This small molecule binds to this protein.
Small molecule (SMILES): CCN(Cc1ccccc1)C(=O)Nc1cc(-c2ccc(Oc3ccccc3)cc2)sc1C(=O)O

Binding-site contacts:
Ligand atom C28 contacts residue SER1322 of chain 1.C at 3.2 Å.
Ligand atom C17 contacts residue ILE1330 of chain 1.C at 3.5 Å (hydrophobic).
Ligand atom C11 contacts residue ILE331 of chain 1.D at 3.7 Å (hydrophobic).
Ligand atom C08 contacts residue SER1324 of chain 1.D at 3.6 Å.
Ligand atom C28 contacts residue LYS345 of chain 1.D at 3.6 Å.
Ligand atom C17 contacts residue LEU1332 of chain 1.D at 3.5 Å (hydrophobic).
Ligand atom C24 contacts residue VAL1275 of chain 1.C at 4.0 Å (hydrophobic).
Ligand atom C13 contacts residue ILE1320 of chain 1.D at 3.7 Å (hydrophobic).
Ligand atom C14 contacts residue PHE1323 of chain 1.C at 3.7 Å (hydrophobic).
Ligand atom C25 contacts residue ILE1352 of chain 1.D at 3.5 Å (hydrophobic).
Ligand atom C11 contacts residue LEU1326 of chain 1.C at 3.3 Å (hydrophobic).
Ligand atom S01 contacts residue ILE331 of chain 1.D at 3.3 Å (h-bond).
Ligand atom C23 contacts residue VAL1275 of chain 1.C at 3.8 Å (hydrophobic).
Ligand atom O03 contacts residue ALA1323 of chain 1.D at 3.2 Å.
Ligand atom C21 contacts residue GLY344 of chain 1.D at 3.7 Å.
Ligand atom C10 contacts residue LEU1326 of chain 1.C at 3.9 Å (hydrophobic).
Ligand atom C16 contacts residue ILE1337 of chain 1.C at 3.8 Å (hydrophobic).
Ligand atom C07 contacts residue ILE1352 of chain 1.D at 3.9 Å (hydrophobic).
Ligand atom C07 contacts residue ALA1323 of chain 1.D at 3.5 Å (hydrophobic).
Ligand atom C06 contacts residue LEU1326 of chain 1.C at 3.9 Å (hydrophobic).
Ligand atom C26 contacts residue ILE1352 of chain 1.D at 3.4 Å (hydrophobic).
Ligand atom C23 contacts residue GLY1271 of chain 1.C at 4.0 Å.
Ligand atom C04 contacts residue LEU1326 of chain 1.C at 3.9 Å (hydrophobic).
Ligand atom C16 contacts residue ILE1330 of chain 1.C at 3.0 Å (hydrophobic).
Ligand atom C15 contacts residue ILE1337 of chain 1.C at 3.4 Å (hydrophobic).
Ligand atom C24 contacts residue VAL1351 of chain 1.D at 3.5 Å (hydrophobic).
Ligand atom C28 contacts residue ILE1352 of chain 1.D at 3.4 Å (hydrophobic).
Ligand atom C08 contacts residue ILE1320 of chain 1.D at 3.5 Å (hydrophobic).
Ligand atom C22 contacts residue GLY344 of chain 1.D at 3.3 Å.
Ligand atom C10 contacts residue ILE331 of chain 1.D at 3.7 Å (hydrophobic).
Ligand atom C09 contacts residue ALA1323 of chain 1.D at 3.5 Å (hydrophobic).
Ligand atom O01 contacts residue LYS334 of chain 1.D at 3.9 Å.
Ligand atom C25 contacts residue VAL1351 of chain 1.D at 3.8 Å (hydrophobic).
Ligand atom O01 contacts residue GLY333 of chain 1.D at 3.8 Å.
Ligand atom C19 contacts residue LYS345 of chain 1.D at 3.3 Å.
Ligand atom C08 contacts residue ALA1323 of chain 1.D at 3.4 Å (hydrophobic).
Ligand atom C19 contacts residue SER1322 of chain 1.C at 3.5 Å.
Ligand atom C07 contacts residue SER1324 of chain 1.D at 3.7 Å.
Ligand atom O03 contacts residue LEU1332 of chain 1.D at 3.5 Å.
Ligand atom C20 contacts residue GLY344 of chain 1.D at 3.4 Å.

Sequence of chain 1.D:
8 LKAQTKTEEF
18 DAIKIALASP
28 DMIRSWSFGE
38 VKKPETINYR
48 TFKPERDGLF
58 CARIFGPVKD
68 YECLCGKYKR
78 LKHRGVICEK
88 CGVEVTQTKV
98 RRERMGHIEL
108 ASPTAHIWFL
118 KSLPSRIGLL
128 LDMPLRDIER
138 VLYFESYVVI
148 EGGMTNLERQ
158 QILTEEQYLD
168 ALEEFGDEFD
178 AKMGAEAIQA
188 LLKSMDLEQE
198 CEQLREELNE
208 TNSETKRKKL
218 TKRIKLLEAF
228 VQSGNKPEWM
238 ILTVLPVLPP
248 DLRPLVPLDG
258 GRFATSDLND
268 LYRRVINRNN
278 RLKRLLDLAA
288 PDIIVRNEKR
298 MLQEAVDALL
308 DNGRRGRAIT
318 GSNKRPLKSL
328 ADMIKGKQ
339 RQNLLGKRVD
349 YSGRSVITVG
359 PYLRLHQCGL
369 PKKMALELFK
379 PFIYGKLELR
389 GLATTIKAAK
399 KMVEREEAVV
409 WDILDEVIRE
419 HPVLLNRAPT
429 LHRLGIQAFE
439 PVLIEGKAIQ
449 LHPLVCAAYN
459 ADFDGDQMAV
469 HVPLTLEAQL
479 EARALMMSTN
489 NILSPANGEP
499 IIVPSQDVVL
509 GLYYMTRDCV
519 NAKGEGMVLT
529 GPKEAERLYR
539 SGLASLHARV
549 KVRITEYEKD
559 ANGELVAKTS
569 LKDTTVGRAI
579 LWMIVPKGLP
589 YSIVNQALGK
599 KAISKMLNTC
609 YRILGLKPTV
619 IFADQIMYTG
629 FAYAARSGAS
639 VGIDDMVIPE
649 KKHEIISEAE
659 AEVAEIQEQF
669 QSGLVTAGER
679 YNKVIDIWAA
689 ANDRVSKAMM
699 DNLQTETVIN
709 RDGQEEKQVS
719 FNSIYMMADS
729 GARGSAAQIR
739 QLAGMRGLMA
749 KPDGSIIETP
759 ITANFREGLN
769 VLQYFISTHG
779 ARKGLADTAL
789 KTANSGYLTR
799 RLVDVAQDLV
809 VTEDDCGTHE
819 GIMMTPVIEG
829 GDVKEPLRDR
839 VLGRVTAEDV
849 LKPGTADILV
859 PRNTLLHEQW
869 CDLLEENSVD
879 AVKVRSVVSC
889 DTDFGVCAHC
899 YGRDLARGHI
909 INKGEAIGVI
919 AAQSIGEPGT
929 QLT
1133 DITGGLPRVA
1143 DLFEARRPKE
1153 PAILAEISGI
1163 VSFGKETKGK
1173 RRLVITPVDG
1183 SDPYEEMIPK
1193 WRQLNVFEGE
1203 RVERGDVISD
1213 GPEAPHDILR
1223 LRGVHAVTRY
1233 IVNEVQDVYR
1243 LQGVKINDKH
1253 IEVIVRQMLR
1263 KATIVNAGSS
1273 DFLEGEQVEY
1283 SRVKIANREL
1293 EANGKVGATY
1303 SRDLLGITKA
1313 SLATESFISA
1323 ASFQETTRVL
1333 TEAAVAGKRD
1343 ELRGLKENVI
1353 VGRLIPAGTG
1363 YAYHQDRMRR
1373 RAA

Sequence of chain 1.C:
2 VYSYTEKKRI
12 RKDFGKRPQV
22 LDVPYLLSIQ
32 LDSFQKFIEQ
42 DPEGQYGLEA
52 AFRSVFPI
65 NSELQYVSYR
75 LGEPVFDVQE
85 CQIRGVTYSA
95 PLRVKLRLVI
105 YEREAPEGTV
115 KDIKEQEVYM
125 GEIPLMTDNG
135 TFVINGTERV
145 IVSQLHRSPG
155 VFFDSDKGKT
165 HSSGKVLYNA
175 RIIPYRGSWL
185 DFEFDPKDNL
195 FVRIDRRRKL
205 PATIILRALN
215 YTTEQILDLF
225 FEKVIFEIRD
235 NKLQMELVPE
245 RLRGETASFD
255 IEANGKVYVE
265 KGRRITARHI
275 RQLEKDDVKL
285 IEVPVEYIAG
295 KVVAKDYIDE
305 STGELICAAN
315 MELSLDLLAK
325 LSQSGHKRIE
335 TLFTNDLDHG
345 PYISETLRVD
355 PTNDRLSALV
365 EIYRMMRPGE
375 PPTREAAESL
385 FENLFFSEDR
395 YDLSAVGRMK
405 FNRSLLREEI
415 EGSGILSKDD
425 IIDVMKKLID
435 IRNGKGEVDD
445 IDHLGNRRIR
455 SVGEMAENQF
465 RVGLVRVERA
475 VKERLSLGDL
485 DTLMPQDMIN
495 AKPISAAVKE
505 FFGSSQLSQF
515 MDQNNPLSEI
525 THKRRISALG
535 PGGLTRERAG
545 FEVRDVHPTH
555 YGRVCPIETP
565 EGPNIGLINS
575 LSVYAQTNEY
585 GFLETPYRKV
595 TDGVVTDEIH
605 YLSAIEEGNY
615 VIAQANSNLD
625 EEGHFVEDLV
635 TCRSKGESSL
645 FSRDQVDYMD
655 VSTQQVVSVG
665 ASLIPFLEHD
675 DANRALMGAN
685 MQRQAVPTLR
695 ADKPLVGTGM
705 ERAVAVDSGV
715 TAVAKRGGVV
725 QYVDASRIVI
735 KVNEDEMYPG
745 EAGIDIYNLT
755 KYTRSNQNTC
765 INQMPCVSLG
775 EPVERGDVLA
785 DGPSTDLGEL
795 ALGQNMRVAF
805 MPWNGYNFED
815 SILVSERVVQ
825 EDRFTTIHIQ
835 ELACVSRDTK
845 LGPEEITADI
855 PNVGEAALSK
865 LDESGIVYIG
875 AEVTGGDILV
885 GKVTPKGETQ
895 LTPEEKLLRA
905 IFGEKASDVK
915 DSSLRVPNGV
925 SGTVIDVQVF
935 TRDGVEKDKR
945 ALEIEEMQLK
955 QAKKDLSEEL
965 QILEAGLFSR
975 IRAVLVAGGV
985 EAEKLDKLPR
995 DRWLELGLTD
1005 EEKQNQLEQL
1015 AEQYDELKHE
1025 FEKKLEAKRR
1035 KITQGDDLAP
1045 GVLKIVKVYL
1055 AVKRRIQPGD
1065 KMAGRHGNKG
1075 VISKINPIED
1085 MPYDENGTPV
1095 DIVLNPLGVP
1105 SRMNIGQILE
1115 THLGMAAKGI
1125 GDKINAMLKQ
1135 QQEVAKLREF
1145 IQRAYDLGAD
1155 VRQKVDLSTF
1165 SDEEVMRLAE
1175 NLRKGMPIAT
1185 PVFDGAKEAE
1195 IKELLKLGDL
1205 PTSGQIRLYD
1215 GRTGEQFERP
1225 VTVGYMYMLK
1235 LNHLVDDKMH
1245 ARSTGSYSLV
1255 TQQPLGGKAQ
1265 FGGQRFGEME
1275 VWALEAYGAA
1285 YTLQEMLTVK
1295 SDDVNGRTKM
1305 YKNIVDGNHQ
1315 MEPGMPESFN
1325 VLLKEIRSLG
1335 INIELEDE